Sequence of chain 2.A:
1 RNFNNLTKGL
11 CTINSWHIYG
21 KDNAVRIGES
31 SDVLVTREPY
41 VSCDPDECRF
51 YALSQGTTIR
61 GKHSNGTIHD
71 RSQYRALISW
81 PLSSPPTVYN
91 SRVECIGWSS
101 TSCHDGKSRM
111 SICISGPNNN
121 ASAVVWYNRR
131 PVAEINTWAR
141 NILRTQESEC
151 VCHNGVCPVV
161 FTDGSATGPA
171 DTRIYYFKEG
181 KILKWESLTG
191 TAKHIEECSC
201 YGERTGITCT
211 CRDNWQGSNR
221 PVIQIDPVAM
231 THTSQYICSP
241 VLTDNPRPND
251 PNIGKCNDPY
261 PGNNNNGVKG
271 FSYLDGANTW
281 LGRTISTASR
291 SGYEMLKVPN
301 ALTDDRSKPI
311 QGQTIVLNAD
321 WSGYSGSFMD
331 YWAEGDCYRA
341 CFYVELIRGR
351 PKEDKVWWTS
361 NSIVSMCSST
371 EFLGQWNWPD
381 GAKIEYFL

A small-molecule ligand and the protein it binds are described below.
Small molecule (SMILES): [H]/N=C(\N)N[C@H]1C=C(C(=O)O)O[C@@H]([C@H](OC)[C@H](O)CO)[C@@H]1NC(C)=O

Binding-site contacts:
Ligand atom C12 contacts residue GLU38 of chain 2.A at 3.7 Å.
Ligand atom N13 contacts residue TRP98 of chain 2.A at 2.8 Å (h-bond).
Ligand atom C4 contacts residue ASP70 of chain 2.A at 3.6 Å.
Ligand atom O10 contacts residue ASP70 of chain 2.A at 3.5 Å.
Ligand atom O9 contacts residue ALA166 of chain 2.A at 3.4 Å.
Ligand atom C3 contacts residue GLU38 of chain 2.A at 3.5 Å.
Ligand atom C9 contacts residue ALA166 of chain 2.A at 3.8 Å (hydrophobic).
Ligand atom O9 contacts residue GLU196 of chain 2.A at 2.5 Å (salt-bridge).
Ligand atom N13 contacts residue GLU38 of chain 2.A at 3.8 Å.
Ligand atom O1A contacts residue TYR324 of chain 2.A at 3.5 Å (h-bond).
Ligand atom N13 contacts residue ASP70 of chain 2.A at 3.0 Å (salt-bridge).
Ligand atom O8 contacts residue GLU197 of chain 2.A at 3.7 Å.
Ligand atom O1A contacts residue ARG212 of chain 2.A at 3.3 Å (salt-bridge).
Ligand atom O10 contacts residue ARG71 of chain 2.A at 2.9 Å (salt-bridge).
Ligand atom O1A contacts residue ARG290 of chain 2.A at 2.7 Å (salt-bridge).
Ligand atom N13 contacts residue ARG75 of chain 2.A at 3.3 Å (salt-bridge).
Ligand atom N4 contacts residue GLU38 of chain 2.A at 3.4 Å (salt-bridge).
Ligand atom O8 contacts residue ARG212 of chain 2.A at 3.4 Å.
Ligand atom C8 contacts residue ARG212 of chain 2.A at 3.6 Å.
Ligand atom C2 contacts residue TYR324 of chain 2.A at 2.7 Å (hydrophobic).
Ligand atom C8 contacts residue GLU196 of chain 2.A at 3.5 Å.
Ligand atom C9 contacts residue GLU196 of chain 2.A at 3.2 Å.
Ligand atom C6 contacts residue GLU197 of chain 2.A at 3.6 Å.
Ligand atom C3 contacts residue ASP70 of chain 2.A at 3.2 Å.
Ligand atom O9 contacts residue ARG144 of chain 2.A at 3.4 Å (salt-bridge).
Ligand atom C11 contacts residue ILE142 of chain 2.A at 3.8 Å (hydrophobic).
Ligand atom O8 contacts residue GLU196 of chain 2.A at 2.7 Å (salt-bridge).
Ligand atom N12 contacts residue TRP98 of chain 2.A at 3.1 Å (h-bond).
Ligand atom C3 contacts residue TYR324 of chain 2.A at 3.5 Å (hydrophobic).
Ligand atom N4 contacts residue ASP70 of chain 2.A at 3.0 Å (salt-bridge).
Ligand atom O1B contacts residue ARG290 of chain 2.A at 2.9 Å (salt-bridge).
Ligand atom C11 contacts residue TRP98 of chain 2.A at 3.6 Å (hydrophobic).
Ligand atom O1B contacts residue ARG37 of chain 2.A at 2.8 Å (salt-bridge).
Ligand atom C1 contacts residue ARG290 of chain 2.A at 3.5 Å.
Ligand atom N12 contacts residue GLU147 of chain 2.A at 3.0 Å (salt-bridge).
Ligand atom O1B contacts residue TYR324 of chain 2.A at 3.6 Å.
Ligand atom C13 contacts residue ARG71 of chain 2.A at 3.7 Å.
Ligand atom C1 contacts residue TYR324 of chain 2.A at 3.1 Å (hydrophobic).
Ligand atom O6 contacts residue TYR324 of chain 2.A at 3.5 Å (h-bond).
Ligand atom C12 contacts residue TRP98 of chain 2.A at 3.4 Å (hydrophobic).